This protein binds this small molecule.
Small molecule (SMILES): COc1ccc(OC(C)(C)C(=O)NC2[C@@H]3CC4C[C@H]2CC(C(N)=O)(C4)C3)cc1

Sequence of chain 1.G:
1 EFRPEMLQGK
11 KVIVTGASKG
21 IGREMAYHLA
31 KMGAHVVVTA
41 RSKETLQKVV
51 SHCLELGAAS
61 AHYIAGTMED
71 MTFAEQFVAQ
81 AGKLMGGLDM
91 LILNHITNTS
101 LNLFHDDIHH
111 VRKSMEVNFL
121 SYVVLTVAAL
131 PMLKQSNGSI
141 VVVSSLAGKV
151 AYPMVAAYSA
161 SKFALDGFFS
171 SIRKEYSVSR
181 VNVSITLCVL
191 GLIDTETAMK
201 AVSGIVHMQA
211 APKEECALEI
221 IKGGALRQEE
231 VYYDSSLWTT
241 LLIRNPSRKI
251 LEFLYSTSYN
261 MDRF

Sequence of chain 1.H:
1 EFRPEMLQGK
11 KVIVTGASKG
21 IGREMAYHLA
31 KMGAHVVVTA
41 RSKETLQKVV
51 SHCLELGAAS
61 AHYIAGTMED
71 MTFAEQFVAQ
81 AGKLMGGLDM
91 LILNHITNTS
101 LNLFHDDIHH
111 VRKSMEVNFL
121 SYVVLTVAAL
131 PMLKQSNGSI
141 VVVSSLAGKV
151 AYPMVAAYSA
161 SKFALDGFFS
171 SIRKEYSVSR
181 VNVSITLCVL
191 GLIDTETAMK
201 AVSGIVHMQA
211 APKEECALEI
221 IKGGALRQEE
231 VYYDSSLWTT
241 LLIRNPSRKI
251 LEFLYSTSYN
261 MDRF

Binding-site contacts:
Ligand atom O27 contacts residue TYR259 of chain 1.H at 3.4 Å.
Ligand atom C19 contacts residue TYR152 of chain 1.G at 3.9 Å (hydrophobic).
Ligand atom N13 contacts residue ILE96 of chain 1.G at 3.5 Å.
Ligand atom C23 contacts residue VAL206 of chain 1.G at 3.8 Å (hydrophobic).
Ligand atom C12 contacts residue ILE96 of chain 1.G at 3.5 Å (hydrophobic).
Ligand atom N13 contacts residue THR197 of chain 1.G at 3.5 Å.
Ligand atom O17 contacts residue NAP1 of chain 1.U at 3.1 Å.
Ligand atom O27 contacts residue VAL206 of chain 1.G at 3.5 Å.
Ligand atom C15 contacts residue NAP1 of chain 1.U at 3.7 Å.
Ligand atom C24 contacts residue TYR152 of chain 1.G at 3.7 Å (hydrophobic).
Ligand atom O27 contacts residue TYR152 of chain 1.G at 3.8 Å.
Ligand atom C2 contacts residue THR99 of chain 1.G at 3.9 Å.
Ligand atom O14 contacts residue THR197 of chain 1.G at 3.5 Å.
Ligand atom O14 contacts residue THR99 of chain 1.G at 3.5 Å.
Ligand atom O14 contacts residue ILE96 of chain 1.G at 3.5 Å.
Ligand atom O17 contacts residue SER145 of chain 1.G at 2.7 Å (h-bond).
Ligand atom C3 contacts residue ALA201 of chain 1.G at 3.8 Å (hydrophobic).
Ligand atom C9 contacts residue NAP1 of chain 1.U at 3.8 Å.
Ligand atom C16 contacts residue SER145 of chain 1.G at 3.8 Å.
Ligand atom C7 contacts residue ALA198 of chain 1.G at 3.6 Å (hydrophobic).
Ligand atom N13 contacts residue NAP1 of chain 1.U at 3.5 Å (h-bond).
Ligand atom C24 contacts residue VAL206 of chain 1.G at 3.4 Å (hydrophobic).
Ligand atom C7 contacts residue NAP1 of chain 1.U at 3.6 Å.
Ligand atom C4 contacts residue LEU101 of chain 1.G at 3.8 Å (hydrophobic).
Ligand atom C10 contacts residue ALA198 of chain 1.G at 3.8 Å (hydrophobic).
Ligand atom C2 contacts residue ALA201 of chain 1.G at 3.8 Å (hydrophobic).
Ligand atom C8 contacts residue VAL202 of chain 1.G at 3.7 Å (hydrophobic).
Ligand atom C10 contacts residue NAP1 of chain 1.U at 3.7 Å.
Ligand atom C15 contacts residue SER145 of chain 1.G at 3.5 Å.
Ligand atom C6 contacts residue TYR158 of chain 1.G at 3.9 Å (hydrophobic).
Ligand atom C26 contacts residue TYR152 of chain 1.G at 3.9 Å (hydrophobic).
Ligand atom C19 contacts residue ALA147 of chain 1.G at 3.7 Å (hydrophobic).
Ligand atom C25 contacts residue VAL206 of chain 1.G at 3.7 Å (hydrophobic).
Ligand atom O17 contacts residue TYR158 of chain 1.G at 3.0 Å (h-bond).
Ligand atom C12 contacts residue THR197 of chain 1.G at 3.6 Å.
Ligand atom C20 contacts residue SER145 of chain 1.G at 3.6 Å.
Ligand atom C25 contacts residue TYR152 of chain 1.G at 3.5 Å (hydrophobic).
Ligand atom C28 contacts residue PRO153 of chain 1.G at 3.1 Å (hydrophobic).
Ligand atom C19 contacts residue SER145 of chain 1.G at 3.7 Å.
Ligand atom C5 contacts residue TYR158 of chain 1.G at 3.8 Å (hydrophobic).